Binding-site contacts:
Ligand atom C2 contacts residue ARG177 of chain 1.A at 3.5 Å.
Ligand atom N9 contacts residue THR58 of chain 2.A at 3.9 Å.
Ligand atom N1 contacts residue GLN229 of chain 1.A at 3.0 Å (h-bond).
Ligand atom C5 contacts residue PHE160 of chain 1.A at 3.3 Å (hydrophobic).
Ligand atom C5 contacts residue THR58 of chain 2.A at 3.9 Å.
Ligand atom N3 contacts residue ASN255 of chain 1.A at 3.3 Å (h-bond).
Ligand atom O2 contacts residue GLN229 of chain 1.A at 3.8 Å.
Ligand atom N3 contacts residue ARG177 of chain 1.A at 3.0 Å (salt-bridge).
Ligand atom N8 contacts residue THR58 of chain 2.A at 3.2 Å (h-bond).
Ligand atom N9 contacts residue LEU171 of chain 1.A at 4.0 Å.
Ligand atom N3 contacts residue PHE160 of chain 1.A at 3.6 Å.
Ligand atom O6 contacts residue ILE55 of chain 2.A at 3.5 Å.
Ligand atom C2 contacts residue VAL228 of chain 1.A at 4.0 Å (hydrophobic).
Ligand atom N1 contacts residue PHE160 of chain 1.A at 3.6 Å.
Ligand atom O2 contacts residue PHE160 of chain 1.A at 3.9 Å.
Ligand atom O6 contacts residue PHE160 of chain 1.A at 3.9 Å.
Ligand atom O2 contacts residue VAL228 of chain 1.A at 2.9 Å (h-bond).
Ligand atom N8 contacts residue LEU171 of chain 1.A at 3.8 Å.
Ligand atom N8 contacts residue ALA57 of chain 2.A at 3.8 Å.
Ligand atom C6 contacts residue PHE160 of chain 1.A at 3.4 Å (hydrophobic).
Ligand atom O2 contacts residue ARG177 of chain 1.A at 2.8 Å (salt-bridge).
Ligand atom C6 contacts residue GLN229 of chain 1.A at 3.7 Å.
Ligand atom C4 contacts residue ASN255 of chain 1.A at 3.9 Å.
Ligand atom C4 contacts residue PHE160 of chain 1.A at 3.4 Å (hydrophobic).
Ligand atom O6 contacts residue TYR9 of chain 2.A at 3.7 Å.
Ligand atom C2 contacts residue GLN229 of chain 1.A at 3.8 Å.
Ligand atom N8 contacts residue ASP59 of chain 2.A at 3.8 Å.
Ligand atom O6 contacts residue THR58 of chain 2.A at 3.8 Å.
Ligand atom O2 contacts residue SER227 of chain 1.A at 3.5 Å.
Ligand atom C4 contacts residue ARG177 of chain 1.A at 3.8 Å.
Ligand atom N8 contacts residue PHE160 of chain 1.A at 3.6 Å.
Ligand atom N7 contacts residue ALA57 of chain 2.A at 3.5 Å.
Ligand atom O2 contacts residue ASN255 of chain 1.A at 4.0 Å.
Ligand atom C2 contacts residue ASN255 of chain 1.A at 3.9 Å.
Ligand atom O6 contacts residue GLN229 of chain 1.A at 2.8 Å (h-bond).
Ligand atom N9 contacts residue PHE160 of chain 1.A at 3.5 Å.
Ligand atom N7 contacts residue PHE160 of chain 1.A at 3.6 Å.
Ligand atom N9 contacts residue ARG177 of chain 1.A at 4.0 Å.
Ligand atom N7 contacts residue THR58 of chain 2.A at 2.8 Å (h-bond).
Ligand atom C2 contacts residue PHE160 of chain 1.A at 3.6 Å (hydrophobic).

Sequence of chain 2.A:
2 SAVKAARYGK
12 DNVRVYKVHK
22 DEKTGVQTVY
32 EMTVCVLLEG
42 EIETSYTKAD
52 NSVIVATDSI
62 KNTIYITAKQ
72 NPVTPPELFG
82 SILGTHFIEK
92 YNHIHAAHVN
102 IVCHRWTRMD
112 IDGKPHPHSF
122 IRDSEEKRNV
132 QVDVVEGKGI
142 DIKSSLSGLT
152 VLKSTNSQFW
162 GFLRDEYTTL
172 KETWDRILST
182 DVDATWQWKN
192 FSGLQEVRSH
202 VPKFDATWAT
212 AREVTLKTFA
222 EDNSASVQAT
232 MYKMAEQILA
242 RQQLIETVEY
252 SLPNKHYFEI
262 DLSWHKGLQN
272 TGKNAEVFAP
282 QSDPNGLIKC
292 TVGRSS

Sequence of chain 1.A:
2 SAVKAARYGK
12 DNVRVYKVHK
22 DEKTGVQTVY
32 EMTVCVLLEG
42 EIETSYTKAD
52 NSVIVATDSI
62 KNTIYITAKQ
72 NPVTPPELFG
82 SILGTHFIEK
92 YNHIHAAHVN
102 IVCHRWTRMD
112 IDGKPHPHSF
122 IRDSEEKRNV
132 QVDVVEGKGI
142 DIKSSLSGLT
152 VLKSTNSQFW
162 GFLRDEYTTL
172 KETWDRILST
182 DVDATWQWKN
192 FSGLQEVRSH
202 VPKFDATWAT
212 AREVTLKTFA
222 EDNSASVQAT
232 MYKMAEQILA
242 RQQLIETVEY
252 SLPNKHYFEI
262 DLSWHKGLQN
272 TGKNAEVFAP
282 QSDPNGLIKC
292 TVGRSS

A protein and the small-molecule ligand that binds it are described below.
Small molecule (SMILES): O=c1[nH]c(=O)c2nn[nH]c2[nH]1